The protein below binds the small molecule below.
Small molecule (SMILES): CC(=O)N[C@@H]1[C@@H](O)[C@H](O)[C@@H](CO)O[C@H]1O

Binding-site contacts:
Ligand atom C6 contacts residue GLU278 of chain 1.B at 3.8 Å.
Ligand atom C7 contacts residue ASN279 of chain 1.B at 4.0 Å.
Ligand atom C1 contacts residue LYS555 of chain 1.C at 3.9 Å.
Ligand atom C5 contacts residue GLU278 of chain 1.B at 4.1 Å.
Ligand atom C8 contacts residue LYS555 of chain 1.C at 3.3 Å.
Ligand atom N2 contacts residue ASN279 of chain 1.B at 2.9 Å (h-bond).
Ligand atom O7 contacts residue LYS555 of chain 1.C at 4.3 Å.
Ligand atom C1 contacts residue ASN279 of chain 1.B at 1.4 Å.
Ligand atom C5 contacts residue ASN279 of chain 1.B at 3.7 Å.
Ligand atom C4 contacts residue ASN279 of chain 1.B at 4.3 Å.
Ligand atom N2 contacts residue LYS555 of chain 1.C at 3.1 Å (salt-bridge).
Ligand atom O6 contacts residue GLU278 of chain 1.B at 3.2 Å (salt-bridge).
Ligand atom C2 contacts residue ASN279 of chain 1.B at 2.5 Å.
Ligand atom C3 contacts residue ASN279 of chain 1.B at 3.8 Å.
Ligand atom O5 contacts residue GLU278 of chain 1.B at 3.8 Å.
Ligand atom O5 contacts residue ASN279 of chain 1.B at 2.4 Å (h-bond).
Ligand atom C7 contacts residue LYS555 of chain 1.C at 3.4 Å.
Ligand atom C2 contacts residue LYS555 of chain 1.C at 4.0 Å.
Ligand atom O6 contacts residue ASN279 of chain 1.B at 3.6 Å.
Ligand atom C4 contacts residue GLU278 of chain 1.B at 4.1 Å.
Ligand atom C6 contacts residue ASN279 of chain 1.B at 4.2 Å.

Sequence of chain 1.B:
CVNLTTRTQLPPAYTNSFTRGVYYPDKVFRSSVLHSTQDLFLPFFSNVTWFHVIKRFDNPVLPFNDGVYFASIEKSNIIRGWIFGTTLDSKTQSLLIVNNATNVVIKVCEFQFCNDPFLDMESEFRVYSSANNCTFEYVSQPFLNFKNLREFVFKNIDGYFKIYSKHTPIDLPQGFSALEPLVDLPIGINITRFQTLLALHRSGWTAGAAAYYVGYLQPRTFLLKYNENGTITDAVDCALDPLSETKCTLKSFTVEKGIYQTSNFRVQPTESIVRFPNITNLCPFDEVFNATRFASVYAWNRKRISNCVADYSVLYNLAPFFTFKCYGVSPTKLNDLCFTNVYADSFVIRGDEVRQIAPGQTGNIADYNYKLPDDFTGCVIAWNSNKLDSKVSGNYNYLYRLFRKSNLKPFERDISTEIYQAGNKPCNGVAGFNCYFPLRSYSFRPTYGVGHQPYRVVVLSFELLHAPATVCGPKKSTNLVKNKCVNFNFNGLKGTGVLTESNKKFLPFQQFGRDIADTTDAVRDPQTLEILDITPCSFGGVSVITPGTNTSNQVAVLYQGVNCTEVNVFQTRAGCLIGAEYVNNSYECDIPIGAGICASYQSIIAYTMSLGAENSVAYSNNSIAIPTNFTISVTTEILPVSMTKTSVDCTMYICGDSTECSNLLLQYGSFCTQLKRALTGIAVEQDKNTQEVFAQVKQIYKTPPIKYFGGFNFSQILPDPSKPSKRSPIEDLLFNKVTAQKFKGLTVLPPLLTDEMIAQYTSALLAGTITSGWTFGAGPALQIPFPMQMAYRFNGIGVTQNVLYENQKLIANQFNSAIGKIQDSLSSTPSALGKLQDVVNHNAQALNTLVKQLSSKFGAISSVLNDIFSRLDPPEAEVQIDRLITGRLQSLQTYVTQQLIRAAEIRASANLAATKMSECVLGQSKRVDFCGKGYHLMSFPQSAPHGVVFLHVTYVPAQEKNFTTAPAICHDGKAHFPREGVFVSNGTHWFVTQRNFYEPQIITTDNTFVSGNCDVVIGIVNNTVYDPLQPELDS

Sequence of chain 1.C:
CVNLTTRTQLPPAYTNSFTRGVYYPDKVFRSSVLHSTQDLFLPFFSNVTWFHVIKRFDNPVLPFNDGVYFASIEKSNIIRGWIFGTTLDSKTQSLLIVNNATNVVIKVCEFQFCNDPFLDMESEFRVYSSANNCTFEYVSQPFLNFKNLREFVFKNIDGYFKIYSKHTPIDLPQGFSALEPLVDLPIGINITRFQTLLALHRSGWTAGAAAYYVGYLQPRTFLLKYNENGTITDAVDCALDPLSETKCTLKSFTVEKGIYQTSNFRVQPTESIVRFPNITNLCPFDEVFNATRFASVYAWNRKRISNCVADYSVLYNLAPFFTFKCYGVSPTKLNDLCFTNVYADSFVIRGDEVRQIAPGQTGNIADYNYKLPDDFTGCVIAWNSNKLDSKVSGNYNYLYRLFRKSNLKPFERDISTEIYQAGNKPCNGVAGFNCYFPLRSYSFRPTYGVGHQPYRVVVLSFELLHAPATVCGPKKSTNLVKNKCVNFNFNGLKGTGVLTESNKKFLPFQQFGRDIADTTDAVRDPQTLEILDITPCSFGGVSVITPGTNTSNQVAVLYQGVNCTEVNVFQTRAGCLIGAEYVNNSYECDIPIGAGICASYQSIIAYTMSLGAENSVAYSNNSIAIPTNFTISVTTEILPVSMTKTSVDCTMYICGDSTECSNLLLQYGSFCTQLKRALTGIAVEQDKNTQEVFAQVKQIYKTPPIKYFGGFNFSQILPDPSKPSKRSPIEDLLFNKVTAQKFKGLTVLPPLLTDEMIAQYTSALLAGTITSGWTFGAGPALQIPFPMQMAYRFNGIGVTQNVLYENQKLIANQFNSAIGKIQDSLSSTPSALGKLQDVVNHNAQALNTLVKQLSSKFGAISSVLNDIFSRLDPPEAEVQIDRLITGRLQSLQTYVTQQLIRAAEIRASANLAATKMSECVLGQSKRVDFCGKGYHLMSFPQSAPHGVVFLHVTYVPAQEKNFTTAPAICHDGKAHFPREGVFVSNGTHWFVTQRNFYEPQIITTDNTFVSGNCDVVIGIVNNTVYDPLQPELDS